This small molecule binds to this protein.
Small molecule (SMILES): CC(=O)N[C@@H]1[C@@H](O)[C@H](O)[C@@H](CO)O[C@H]1O

Sequence of chain 2.A:
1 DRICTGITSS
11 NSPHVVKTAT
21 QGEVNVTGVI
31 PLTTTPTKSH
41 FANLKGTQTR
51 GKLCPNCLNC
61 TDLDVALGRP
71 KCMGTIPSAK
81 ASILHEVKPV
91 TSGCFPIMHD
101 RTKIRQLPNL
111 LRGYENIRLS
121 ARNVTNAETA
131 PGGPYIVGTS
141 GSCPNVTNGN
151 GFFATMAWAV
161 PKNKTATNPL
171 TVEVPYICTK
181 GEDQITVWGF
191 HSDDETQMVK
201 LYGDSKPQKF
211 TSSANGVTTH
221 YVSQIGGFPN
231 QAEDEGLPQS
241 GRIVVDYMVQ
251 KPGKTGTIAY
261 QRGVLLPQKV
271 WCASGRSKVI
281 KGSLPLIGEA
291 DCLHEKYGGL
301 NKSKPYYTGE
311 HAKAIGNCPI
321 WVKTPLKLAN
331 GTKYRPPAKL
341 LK

Binding-site contacts:
Ligand atom O3 contacts residue ASN145 of chain 2.A at 4.5 Å.
Ligand atom O6 contacts residue ASN150 of chain 2.A at 2.9 Å (h-bond).
Ligand atom C7 contacts residue ASN145 of chain 2.A at 3.7 Å.
Ligand atom C1 contacts residue ASN145 of chain 2.A at 1.4 Å.
Ligand atom C2 contacts residue ASN145 of chain 2.A at 2.2 Å.
Ligand atom C1 contacts residue GLY149 of chain 2.A at 4.0 Å.
Ligand atom C6 contacts residue GLY149 of chain 2.A at 4.2 Å.
Ligand atom C5 contacts residue ASN145 of chain 2.A at 3.6 Å.
Ligand atom C5 contacts residue GLY149 of chain 2.A at 4.2 Å.
Ligand atom O7 contacts residue THR147 of chain 2.A at 4.3 Å.
Ligand atom C4 contacts residue ASN145 of chain 2.A at 3.8 Å.
Ligand atom O5 contacts residue ASN150 of chain 2.A at 3.8 Å.
Ligand atom N2 contacts residue THR147 of chain 2.A at 4.1 Å.
Ligand atom O5 contacts residue ASN145 of chain 2.A at 2.3 Å (h-bond).
Ligand atom N2 contacts residue ASN145 of chain 2.A at 3.0 Å (h-bond).
Ligand atom C3 contacts residue ASN145 of chain 2.A at 3.5 Å.
Ligand atom C6 contacts residue ASN150 of chain 2.A at 4.0 Å.
Ligand atom C8 contacts residue ASN145 of chain 2.A at 3.8 Å.
Ligand atom O5 contacts residue GLY149 of chain 2.A at 3.4 Å.
Ligand atom O6 contacts residue GLY149 of chain 2.A at 3.4 Å.
Ligand atom O6 contacts residue ASN145 of chain 2.A at 4.5 Å.